The protein below binds the small molecule below.
Small molecule (SMILES): CC(=O)N[C@@H]1[C@@H](O)[C@H](O)[C@@H](CO)O[C@H]1O

Sequence of chain 3.B:
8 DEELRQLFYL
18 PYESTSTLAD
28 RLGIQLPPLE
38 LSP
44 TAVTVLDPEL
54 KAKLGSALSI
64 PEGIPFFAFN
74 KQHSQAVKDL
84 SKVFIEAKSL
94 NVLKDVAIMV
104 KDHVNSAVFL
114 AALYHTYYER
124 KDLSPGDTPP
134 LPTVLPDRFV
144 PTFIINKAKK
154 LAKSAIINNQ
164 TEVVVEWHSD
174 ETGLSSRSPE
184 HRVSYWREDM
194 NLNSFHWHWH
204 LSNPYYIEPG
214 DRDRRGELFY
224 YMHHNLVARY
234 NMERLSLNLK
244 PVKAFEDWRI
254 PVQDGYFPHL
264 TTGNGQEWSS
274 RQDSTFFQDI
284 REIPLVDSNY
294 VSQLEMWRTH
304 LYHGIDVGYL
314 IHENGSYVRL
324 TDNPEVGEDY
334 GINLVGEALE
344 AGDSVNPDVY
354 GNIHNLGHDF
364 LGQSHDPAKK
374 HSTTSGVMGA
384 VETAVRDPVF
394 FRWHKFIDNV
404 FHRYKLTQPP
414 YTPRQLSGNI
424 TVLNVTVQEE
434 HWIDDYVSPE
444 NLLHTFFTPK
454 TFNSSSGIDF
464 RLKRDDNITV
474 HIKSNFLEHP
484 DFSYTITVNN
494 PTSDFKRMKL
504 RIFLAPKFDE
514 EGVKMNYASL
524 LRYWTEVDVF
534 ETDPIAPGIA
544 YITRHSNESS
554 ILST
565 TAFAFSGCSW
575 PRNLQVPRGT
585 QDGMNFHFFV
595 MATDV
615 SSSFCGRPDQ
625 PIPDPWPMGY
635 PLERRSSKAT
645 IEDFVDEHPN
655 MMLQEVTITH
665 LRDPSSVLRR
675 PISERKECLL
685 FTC

Binding-site contacts:
Ligand atom C8 contacts residue ASP598 of chain 3.B at 3.6 Å.
Ligand atom N2 contacts residue ASN422 of chain 3.B at 2.8 Å (h-bond).
Ligand atom C1 contacts residue ASN422 of chain 3.B at 1.4 Å.
Ligand atom C8 contacts residue ARG417 of chain 3.B at 3.8 Å.
Ligand atom C2 contacts residue ASN422 of chain 3.B at 2.3 Å.
Ligand atom C8 contacts residue ASN422 of chain 3.B at 4.0 Å.
Ligand atom N2 contacts residue ARG417 of chain 3.B at 4.3 Å.
Ligand atom C8 contacts residue GLY421 of chain 3.B at 3.6 Å.
Ligand atom C2 contacts residue ASP598 of chain 3.B at 3.4 Å.
Ligand atom C8 contacts residue SER420 of chain 3.B at 3.2 Å.
Ligand atom O5 contacts residue LYS499 of chain 3.B at 2.7 Å (salt-bridge).
Ligand atom C5 contacts residue LYS499 of chain 3.B at 3.5 Å.
Ligand atom O3 contacts residue ARG417 of chain 3.B at 2.7 Å (salt-bridge).
Ligand atom C7 contacts residue ASP598 of chain 3.B at 3.6 Å.
Ligand atom C5 contacts residue ASN422 of chain 3.B at 3.6 Å.
Ligand atom C1 contacts residue ASP598 of chain 3.B at 4.2 Å.
Ligand atom O5 contacts residue ASN422 of chain 3.B at 2.4 Å (h-bond).
Ligand atom O6 contacts residue LYS499 of chain 3.B at 3.5 Å (salt-bridge).
Ligand atom N2 contacts residue ASP598 of chain 3.B at 2.7 Å (salt-bridge).
Ligand atom C6 contacts residue LYS499 of chain 3.B at 3.2 Å.
Ligand atom C7 contacts residue ASN422 of chain 3.B at 3.3 Å.
Ligand atom C7 contacts residue ARG417 of chain 3.B at 4.0 Å.
Ligand atom C1 contacts residue LYS499 of chain 3.B at 3.7 Å.
Ligand atom C3 contacts residue ASN422 of chain 3.B at 3.7 Å.
Ligand atom C4 contacts residue ASN422 of chain 3.B at 4.1 Å.
Ligand atom O7 contacts residue ARG417 of chain 3.B at 4.5 Å.
Ligand atom O7 contacts residue ASN422 of chain 3.B at 3.3 Å (h-bond).
Ligand atom C3 contacts residue ARG417 of chain 3.B at 3.8 Å.